Sequence of chain 30.E:
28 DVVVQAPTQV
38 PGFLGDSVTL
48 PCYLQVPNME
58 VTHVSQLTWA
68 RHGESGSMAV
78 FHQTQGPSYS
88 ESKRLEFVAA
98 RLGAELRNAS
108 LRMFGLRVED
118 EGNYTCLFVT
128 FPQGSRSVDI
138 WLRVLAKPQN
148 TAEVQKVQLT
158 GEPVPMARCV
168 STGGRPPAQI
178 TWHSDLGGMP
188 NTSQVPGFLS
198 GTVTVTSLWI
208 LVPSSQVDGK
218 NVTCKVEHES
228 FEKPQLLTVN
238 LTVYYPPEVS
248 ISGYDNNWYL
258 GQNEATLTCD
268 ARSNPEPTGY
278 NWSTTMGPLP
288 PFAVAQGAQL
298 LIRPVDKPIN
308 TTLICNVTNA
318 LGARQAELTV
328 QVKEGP

Binding-site contacts:
Ligand atom O7 contacts residue GLN322 of chain 30.E at 4.4 Å.
Ligand atom O7 contacts residue ASN313 of chain 30.E at 3.6 Å.
Ligand atom C8 contacts residue GLN322 of chain 30.E at 3.2 Å.
Ligand atom C1 contacts residue ASN313 of chain 30.E at 1.4 Å.
Ligand atom C6 contacts residue THR315 of chain 30.E at 3.8 Å.
Ligand atom N2 contacts residue ASN313 of chain 30.E at 3.0 Å (h-bond).
Ligand atom C2 contacts residue ASN313 of chain 30.E at 2.4 Å.
Ligand atom N2 contacts residue GLN322 of chain 30.E at 4.5 Å.
Ligand atom C5 contacts residue ASN313 of chain 30.E at 3.6 Å.
Ligand atom C3 contacts residue ASN313 of chain 30.E at 3.8 Å.
Ligand atom C7 contacts residue GLN322 of chain 30.E at 3.9 Å.
Ligand atom C5 contacts residue THR315 of chain 30.E at 4.0 Å.
Ligand atom O5 contacts residue ASN313 of chain 30.E at 2.3 Å (h-bond).
Ligand atom O5 contacts residue THR315 of chain 30.E at 3.9 Å.
Ligand atom C7 contacts residue ASN313 of chain 30.E at 3.5 Å.
Ligand atom C4 contacts residue ASN313 of chain 30.E at 4.2 Å.

A protein and the small-molecule ligand that binds it are described below.
Small molecule (SMILES): CC(=O)N[C@@H]1[C@@H](O)[C@H](O)[C@@H](CO)O[C@H]1O